Sequence of chain 27.F:
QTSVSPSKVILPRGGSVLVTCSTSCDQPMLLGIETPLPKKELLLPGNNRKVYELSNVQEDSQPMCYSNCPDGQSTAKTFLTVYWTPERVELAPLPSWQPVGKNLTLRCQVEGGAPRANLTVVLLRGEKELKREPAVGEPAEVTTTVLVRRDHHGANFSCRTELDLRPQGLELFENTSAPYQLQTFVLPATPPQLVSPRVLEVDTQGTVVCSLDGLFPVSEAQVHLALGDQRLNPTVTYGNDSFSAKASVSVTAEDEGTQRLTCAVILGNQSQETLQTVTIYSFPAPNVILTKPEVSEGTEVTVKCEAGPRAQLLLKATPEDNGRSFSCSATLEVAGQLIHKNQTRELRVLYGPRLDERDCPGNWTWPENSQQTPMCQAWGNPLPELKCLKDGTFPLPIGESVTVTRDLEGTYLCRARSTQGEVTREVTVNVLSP

A protein and the small-molecule ligand that binds it are described below.
Small molecule (SMILES): CC(=O)N[C@@H]1[C@@H](O)[C@H](O)[C@@H](CO)O[C@H]1O

Binding-site contacts:
Ligand atom O5 contacts residue THR85 of chain 27.F at 4.3 Å.
Ligand atom O7 contacts residue ASN175 of chain 27.F at 3.5 Å (h-bond).
Ligand atom C8 contacts residue PRO86 of chain 27.F at 3.6 Å (hydrophobic).
Ligand atom O5 contacts residue ASN175 of chain 27.F at 2.4 Å (h-bond).
Ligand atom C2 contacts residue THR85 of chain 27.F at 4.5 Å.
Ligand atom N2 contacts residue ASN175 of chain 27.F at 2.9 Å (h-bond).
Ligand atom C3 contacts residue NAG1 of chain 27.K at 3.7 Å.
Ligand atom C8 contacts residue ASN175 of chain 27.F at 4.5 Å.
Ligand atom O4 contacts residue NAG1 of chain 27.K at 2.3 Å (h-bond).
Ligand atom C3 contacts residue ASN175 of chain 27.F at 3.8 Å.
Ligand atom O6 contacts residue THR85 of chain 27.F at 4.4 Å.
Ligand atom C1 contacts residue THR85 of chain 27.F at 3.8 Å.
Ligand atom O6 contacts residue GLU174 of chain 27.F at 3.8 Å.
Ligand atom C8 contacts residue ARG88 of chain 27.F at 4.3 Å.
Ligand atom C7 contacts residue PRO86 of chain 27.F at 4.3 Å (hydrophobic).
Ligand atom C4 contacts residue ASN175 of chain 27.F at 4.2 Å.
Ligand atom C5 contacts residue NAG1 of chain 27.K at 3.8 Å.
Ligand atom C5 contacts residue ASN175 of chain 27.F at 3.6 Å.
Ligand atom O3 contacts residue NAG1 of chain 27.K at 3.9 Å.
Ligand atom C7 contacts residue ASN175 of chain 27.F at 3.4 Å.
Ligand atom C1 contacts residue GLU174 of chain 27.F at 4.1 Å.
Ligand atom C8 contacts residue GLU87 of chain 27.F at 3.6 Å.
Ligand atom C1 contacts residue ASN175 of chain 27.F at 1.4 Å.
Ligand atom C6 contacts residue NAG1 of chain 27.K at 4.2 Å.
Ligand atom C5 contacts residue THR85 of chain 27.F at 4.0 Å.
Ligand atom N2 contacts residue THR85 of chain 27.F at 4.5 Å.
Ligand atom C4 contacts residue NAG1 of chain 27.K at 3.5 Å.
Ligand atom O5 contacts residue GLU174 of chain 27.F at 3.5 Å (salt-bridge).
Ligand atom N2 contacts residue PRO86 of chain 27.F at 3.9 Å.
Ligand atom C3 contacts residue THR85 of chain 27.F at 4.3 Å.
Ligand atom C2 contacts residue ASN175 of chain 27.F at 2.4 Å.
Ligand atom O6 contacts residue PHE173 of chain 27.F at 4.0 Å.